Sequence of chain 1.A:
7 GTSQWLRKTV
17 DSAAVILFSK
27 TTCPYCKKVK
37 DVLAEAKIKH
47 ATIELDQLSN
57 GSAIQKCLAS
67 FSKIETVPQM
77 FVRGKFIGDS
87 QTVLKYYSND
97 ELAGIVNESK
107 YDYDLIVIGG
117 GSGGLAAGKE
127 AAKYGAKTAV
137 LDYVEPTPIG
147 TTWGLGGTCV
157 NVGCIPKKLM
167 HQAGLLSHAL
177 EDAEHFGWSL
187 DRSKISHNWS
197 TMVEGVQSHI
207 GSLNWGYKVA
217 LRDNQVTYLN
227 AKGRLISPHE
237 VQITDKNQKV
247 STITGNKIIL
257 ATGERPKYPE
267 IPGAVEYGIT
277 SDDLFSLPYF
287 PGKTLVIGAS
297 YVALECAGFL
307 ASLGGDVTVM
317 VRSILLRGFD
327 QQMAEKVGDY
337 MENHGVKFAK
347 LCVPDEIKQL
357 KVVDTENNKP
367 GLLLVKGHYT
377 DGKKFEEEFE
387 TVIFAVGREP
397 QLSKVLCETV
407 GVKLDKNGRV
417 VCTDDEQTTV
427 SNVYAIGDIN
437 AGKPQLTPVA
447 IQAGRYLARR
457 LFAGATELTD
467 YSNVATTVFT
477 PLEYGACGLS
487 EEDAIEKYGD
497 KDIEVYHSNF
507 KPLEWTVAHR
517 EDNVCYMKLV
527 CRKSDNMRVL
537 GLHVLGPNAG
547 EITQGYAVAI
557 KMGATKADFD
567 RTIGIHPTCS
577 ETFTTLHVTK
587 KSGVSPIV

Binding-site contacts:
Ligand atom N contacts residue LYS242 of chain 1.A at 4.5 Å.
Ligand atom N1 contacts residue TYR139 of chain 1.A at 2.2 Å (h-bond).
Ligand atom C contacts residue THR240 of chain 1.A at 3.3 Å.
Ligand atom C1 contacts residue LYS242 of chain 1.A at 4.0 Å.
Ligand atom C7 contacts residue TYR139 of chain 1.A at 3.5 Å (hydrophobic).
Ligand atom C4 contacts residue PRO142 of chain 1.A at 4.1 Å (hydrophobic).
Ligand atom C3 contacts residue TYR139 of chain 1.A at 2.6 Å (hydrophobic).
Ligand atom C1 contacts residue ASP241 of chain 1.A at 3.9 Å.
Ligand atom O contacts residue TYR139 of chain 1.A at 3.1 Å.
Ligand atom C7 contacts residue GLU141 of chain 1.A at 4.3 Å.
Ligand atom C2 contacts residue GLN244 of chain 1.A at 3.8 Å.
Ligand atom C1 contacts residue TYR139 of chain 1.A at 3.0 Å (hydrophobic).
Ligand atom C contacts residue LYS228 of chain 1.A at 3.9 Å.
Ligand atom O contacts residue LYS242 of chain 1.A at 4.0 Å.
Ligand atom N1 contacts residue PRO142 of chain 1.A at 3.4 Å.
Ligand atom C5 contacts residue TYR139 of chain 1.A at 2.5 Å (hydrophobic).
Ligand atom N contacts residue ASP241 of chain 1.A at 4.3 Å.
Ligand atom C4 contacts residue TYR139 of chain 1.A at 1.4 Å (hydrophobic).
Ligand atom C2 contacts residue TYR139 of chain 1.A at 3.2 Å (hydrophobic).
Ligand atom C contacts residue ASP241 of chain 1.A at 3.3 Å.
Ligand atom N1 contacts residue GLU141 of chain 1.A at 3.5 Å (salt-bridge).
Ligand atom C6 contacts residue TYR139 of chain 1.A at 3.3 Å (hydrophobic).
Ligand atom C contacts residue LYS242 of chain 1.A at 4.2 Å.
Ligand atom C5 contacts residue PRO142 of chain 1.A at 4.2 Å (hydrophobic).
Ligand atom C8 contacts residue GLU141 of chain 1.A at 3.9 Å.
Ligand atom C2 contacts residue ASP241 of chain 1.A at 4.2 Å.
Ligand atom C7 contacts residue PRO142 of chain 1.A at 3.6 Å (hydrophobic).
Ligand atom C3 contacts residue GLN244 of chain 1.A at 4.4 Å.
Ligand atom N contacts residue TYR139 of chain 1.A at 3.0 Å.
Ligand atom C contacts residue TYR139 of chain 1.A at 3.7 Å (hydrophobic).
Ligand atom C8 contacts residue PRO142 of chain 1.A at 3.8 Å (hydrophobic).
Ligand atom C4 contacts residue GLU141 of chain 1.A at 4.1 Å.

A small-molecule ligand and the protein it binds are described below.
Small molecule (SMILES): CC(=O)N1CCC(NC2CC2)CC1